Sequence of chain 46.K:
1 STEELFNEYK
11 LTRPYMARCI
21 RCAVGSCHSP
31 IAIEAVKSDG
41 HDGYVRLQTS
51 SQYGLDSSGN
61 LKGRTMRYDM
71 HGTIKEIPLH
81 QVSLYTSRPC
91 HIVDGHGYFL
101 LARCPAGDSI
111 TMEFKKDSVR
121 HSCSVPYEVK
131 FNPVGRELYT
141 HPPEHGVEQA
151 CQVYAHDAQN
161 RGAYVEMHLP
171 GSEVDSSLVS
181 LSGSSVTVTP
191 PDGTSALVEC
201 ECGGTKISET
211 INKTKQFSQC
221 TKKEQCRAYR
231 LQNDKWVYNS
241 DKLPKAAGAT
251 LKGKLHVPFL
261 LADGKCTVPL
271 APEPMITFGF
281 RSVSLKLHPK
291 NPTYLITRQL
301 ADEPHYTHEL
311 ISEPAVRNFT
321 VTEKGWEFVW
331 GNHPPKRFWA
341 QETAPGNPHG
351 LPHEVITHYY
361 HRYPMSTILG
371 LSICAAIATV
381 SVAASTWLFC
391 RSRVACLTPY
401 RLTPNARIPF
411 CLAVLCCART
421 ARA

Binding-site contacts:
Ligand atom C5 contacts residue ASN212 of chain 46.K at 3.7 Å.
Ligand atom C1 contacts residue ASN212 of chain 46.K at 1.4 Å.
Ligand atom N2 contacts residue ILE211 of chain 46.K at 4.0 Å.
Ligand atom N2 contacts residue ASN212 of chain 46.K at 2.9 Å (h-bond).
Ligand atom O5 contacts residue ASN212 of chain 46.K at 2.4 Å (h-bond).
Ligand atom C7 contacts residue ASN212 of chain 46.K at 3.7 Å.
Ligand atom O7 contacts residue ASN212 of chain 46.K at 4.1 Å.
Ligand atom C3 contacts residue ASN212 of chain 46.K at 3.8 Å.
Ligand atom C2 contacts residue ASN212 of chain 46.K at 2.5 Å.
Ligand atom C4 contacts residue ASN212 of chain 46.K at 4.2 Å.
Ligand atom C1 contacts residue ILE211 of chain 46.K at 4.2 Å (hydrophobic).

A small-molecule ligand and the protein it binds are described below.
Small molecule (SMILES): CC(=O)N[C@@H]1[C@@H](O)[C@H](O)[C@@H](CO)O[C@H]1O